Sequence of chain 1.A:
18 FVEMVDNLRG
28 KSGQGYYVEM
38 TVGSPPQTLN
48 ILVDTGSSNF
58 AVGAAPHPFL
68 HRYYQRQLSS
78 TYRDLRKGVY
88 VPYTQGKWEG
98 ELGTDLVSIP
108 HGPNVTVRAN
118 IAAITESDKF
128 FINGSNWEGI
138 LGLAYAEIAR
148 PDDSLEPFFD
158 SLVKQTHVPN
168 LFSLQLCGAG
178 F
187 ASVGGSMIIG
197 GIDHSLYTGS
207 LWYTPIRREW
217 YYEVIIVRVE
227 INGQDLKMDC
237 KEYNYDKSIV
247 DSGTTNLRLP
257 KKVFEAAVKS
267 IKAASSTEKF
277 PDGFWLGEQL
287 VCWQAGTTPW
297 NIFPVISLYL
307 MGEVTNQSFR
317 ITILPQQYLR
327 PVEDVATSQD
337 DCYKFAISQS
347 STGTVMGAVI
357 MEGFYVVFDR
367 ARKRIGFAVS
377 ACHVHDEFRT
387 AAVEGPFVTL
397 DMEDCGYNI

Binding-site contacts:
Ligand atom C22 contacts residue GLY53 of chain 1.A at 3.1 Å.
Ligand atom C9 contacts residue TYR90 of chain 1.A at 3.8 Å (hydrophobic).
Ligand atom C21 contacts residue GLY53 of chain 1.A at 3.2 Å.
Ligand atom C18 contacts residue GLY32 of chain 1.A at 3.5 Å.
Ligand atom N1 contacts residue ASP51 of chain 1.A at 2.7 Å (salt-bridge).
Ligand atom C17 contacts residue GLY32 of chain 1.A at 3.7 Å.
Ligand atom C7 contacts residue LEU49 of chain 1.A at 3.7 Å (hydrophobic).
Ligand atom C16 contacts residue GLY249 of chain 1.A at 3.8 Å.
Ligand atom N2 contacts residue GLY249 of chain 1.A at 3.5 Å (h-bond).
Ligand atom F2 contacts residue ILE129 of chain 1.A at 3.5 Å.
Ligand atom C12 contacts residue TYR90 of chain 1.A at 3.5 Å (hydrophobic).
Ligand atom N5 contacts residue ALA354 of chain 1.A at 3.2 Å.
Ligand atom C6 contacts residue GLY249 of chain 1.A at 3.5 Å.
Ligand atom C17 contacts residue SER248 of chain 1.A at 3.4 Å.
Ligand atom C18 contacts residue THR251 of chain 1.A at 3.3 Å.
Ligand atom C17 contacts residue GLY249 of chain 1.A at 3.7 Å.
Ligand atom C23 contacts residue TYR217 of chain 1.A at 3.6 Å (hydrophobic).
Ligand atom C12 contacts residue ASP51 of chain 1.A at 3.4 Å.
Ligand atom N5 contacts residue THR251 of chain 1.A at 3.6 Å (h-bond).
Ligand atom N4 contacts residue GLY249 of chain 1.A at 3.2 Å.
Ligand atom C3 contacts residue ILE137 of chain 1.A at 3.8 Å (hydrophobic).
Ligand atom C4 contacts residue ILE137 of chain 1.A at 3.7 Å (hydrophobic).
Ligand atom C19 contacts residue GLY30 of chain 1.A at 3.5 Å.
Ligand atom C8 contacts residue ASP51 of chain 1.A at 3.6 Å.
Ligand atom F1 contacts residue TYR90 of chain 1.A at 3.3 Å.
Ligand atom C19 contacts residue GLN31 of chain 1.A at 3.6 Å.
Ligand atom O2 contacts residue ARG147 of chain 1.A at 3.7 Å.
Ligand atom C11 contacts residue ASP51 of chain 1.A at 3.5 Å.
Ligand atom C19 contacts residue THR251 of chain 1.A at 3.2 Å.
Ligand atom C25 contacts residue THR251 of chain 1.A at 3.2 Å.
Ligand atom C11 contacts residue GLY249 of chain 1.A at 3.7 Å.
Ligand atom C15 contacts residue GLY249 of chain 1.A at 3.7 Å.
Ligand atom C20 contacts residue GLN31 of chain 1.A at 3.7 Å.
Ligand atom F1 contacts residue PHE127 of chain 1.A at 3.2 Å.
Ligand atom N2 contacts residue ASP247 of chain 1.A at 2.8 Å (salt-bridge).
Ligand atom C19 contacts residue GLY32 of chain 1.A at 3.3 Å.
Ligand atom O2 contacts residue TYR217 of chain 1.A at 3.2 Å (h-bond).
Ligand atom N2 contacts residue ASP51 of chain 1.A at 2.9 Å (salt-bridge).
Ligand atom C1 contacts residue GLY249 of chain 1.A at 3.8 Å.
Ligand atom C7 contacts residue GLY249 of chain 1.A at 3.1 Å.

The protein below binds the small molecule below.
Small molecule (SMILES): C[C@]1(c2cc(/C=C(\F)c3ccc(C#N)cn3)ccc2F)N=C(N)S[C@@]2(C(=O)N3CCOCC3)C[C@H]21